The small molecule below binds the protein below.
Small molecule (SMILES): C[C@H](NC(=O)[C@H](CC(=O)n1cccc1)NC(=O)[C@@H](NC(=O)CC(C)(C)C)C(C)(C)C)[C@H](O)C(=O)NCc1ccc(I)cc1

Binding-site contacts:
Ligand atom C6 contacts residue ARG165 of chain 1.A at 3.6 Å.
Ligand atom CG contacts residue SER134 of chain 1.A at 3.5 Å.
Ligand atom O11 contacts residue HIS63 of chain 1.A at 2.7 Å (h-bond).
Ligand atom O2 contacts residue ARG165 of chain 1.A at 2.9 Å (salt-bridge).
Ligand atom N21 contacts residue SER132 of chain 1.A at 3.3 Å (h-bond).
Ligand atom O11 contacts residue SER132 of chain 1.A at 2.9 Å (h-bond).
Ligand atom C8 contacts residue ILE231 of chain 1.A at 3.6 Å (hydrophobic).
Ligand atom O1 contacts residue SER135 of chain 1.A at 2.9 Å (h-bond).
Ligand atom CG21 contacts residue GLU31 of chain 1.A at 3.2 Å.
Ligand atom N contacts residue SER135 of chain 1.A at 2.7 Å (h-bond).
Ligand atom N2 contacts residue SER132 of chain 1.A at 2.7 Å (h-bond).
Ligand atom CG11 contacts residue SER135 of chain 1.A at 3.4 Å.
Ligand atom O3 contacts residue SER132 of chain 1.A at 2.3 Å (h-bond).
Ligand atom CG11 contacts residue ARG136 of chain 1.A at 3.5 Å.
Ligand atom N21 contacts residue VAL163 of chain 1.A at 3.4 Å (h-bond).
Ligand atom CA3 contacts residue ARG165 of chain 1.A at 3.7 Å.
Ligand atom CA3 contacts residue SER132 of chain 1.A at 2.5 Å.
Ligand atom C5 contacts residue ARG165 of chain 1.A at 3.5 Å.
Ligand atom O1 contacts residue LEU133 of chain 1.A at 3.4 Å (h-bond).
Ligand atom CB3 contacts residue ARG165 of chain 1.A at 3.4 Å.
Ligand atom N21 contacts residue CYS161 of chain 1.A at 3.6 Å.
Ligand atom CG2 contacts residue SER135 of chain 1.A at 3.0 Å.
Ligand atom C3 contacts residue SER132 of chain 1.A at 1.4 Å.
Ligand atom CB3 contacts residue SER132 of chain 1.A at 3.2 Å.
Ligand atom CA contacts residue SER135 of chain 1.A at 3.0 Å.
Ligand atom C31 contacts residue VAL163 of chain 1.A at 3.6 Å (hydrophobic).
Ligand atom O3 contacts residue ARG165 of chain 1.A at 2.9 Å (salt-bridge).
Ligand atom CE2 contacts residue SER134 of chain 1.A at 3.5 Å.
Ligand atom CG31 contacts residue GLU31 of chain 1.A at 3.2 Å.
Ligand atom C11 contacts residue SER132 of chain 1.A at 2.4 Å.
Ligand atom CG31 contacts residue ARG137 of chain 1.A at 3.4 Å.
Ligand atom OD1 contacts residue SER134 of chain 1.A at 3.0 Å (h-bond).
Ligand atom CA2 contacts residue LEU133 of chain 1.A at 3.5 Å (hydrophobic).
Ligand atom CB contacts residue SER135 of chain 1.A at 3.5 Å.
Ligand atom O3 contacts residue GLY164 of chain 1.A at 3.3 Å.
Ligand atom C11 contacts residue HIS63 of chain 1.A at 3.4 Å.
Ligand atom CE2 contacts residue LYS156 of chain 1.A at 3.6 Å.
Ligand atom C contacts residue SER135 of chain 1.A at 3.3 Å.
Ligand atom N2 contacts residue LEU133 of chain 1.A at 3.2 Å (h-bond).
Ligand atom O1 contacts residue SER134 of chain 1.A at 3.5 Å.

Sequence of chain 1.A:
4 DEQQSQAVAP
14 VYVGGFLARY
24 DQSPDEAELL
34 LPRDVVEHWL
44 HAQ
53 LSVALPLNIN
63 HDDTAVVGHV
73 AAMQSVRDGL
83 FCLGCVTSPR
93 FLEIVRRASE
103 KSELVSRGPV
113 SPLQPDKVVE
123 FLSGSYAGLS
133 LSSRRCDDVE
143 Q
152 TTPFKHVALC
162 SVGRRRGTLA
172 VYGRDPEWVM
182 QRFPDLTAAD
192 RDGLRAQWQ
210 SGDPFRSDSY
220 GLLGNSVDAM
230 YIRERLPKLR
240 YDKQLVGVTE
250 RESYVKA